This small molecule binds to this protein.
Small molecule (SMILES): CC(=O)N[C@@H]1[C@@H](O)[C@H](O)[C@@H](CO)O[C@H]1O

Sequence of chain 1.B:
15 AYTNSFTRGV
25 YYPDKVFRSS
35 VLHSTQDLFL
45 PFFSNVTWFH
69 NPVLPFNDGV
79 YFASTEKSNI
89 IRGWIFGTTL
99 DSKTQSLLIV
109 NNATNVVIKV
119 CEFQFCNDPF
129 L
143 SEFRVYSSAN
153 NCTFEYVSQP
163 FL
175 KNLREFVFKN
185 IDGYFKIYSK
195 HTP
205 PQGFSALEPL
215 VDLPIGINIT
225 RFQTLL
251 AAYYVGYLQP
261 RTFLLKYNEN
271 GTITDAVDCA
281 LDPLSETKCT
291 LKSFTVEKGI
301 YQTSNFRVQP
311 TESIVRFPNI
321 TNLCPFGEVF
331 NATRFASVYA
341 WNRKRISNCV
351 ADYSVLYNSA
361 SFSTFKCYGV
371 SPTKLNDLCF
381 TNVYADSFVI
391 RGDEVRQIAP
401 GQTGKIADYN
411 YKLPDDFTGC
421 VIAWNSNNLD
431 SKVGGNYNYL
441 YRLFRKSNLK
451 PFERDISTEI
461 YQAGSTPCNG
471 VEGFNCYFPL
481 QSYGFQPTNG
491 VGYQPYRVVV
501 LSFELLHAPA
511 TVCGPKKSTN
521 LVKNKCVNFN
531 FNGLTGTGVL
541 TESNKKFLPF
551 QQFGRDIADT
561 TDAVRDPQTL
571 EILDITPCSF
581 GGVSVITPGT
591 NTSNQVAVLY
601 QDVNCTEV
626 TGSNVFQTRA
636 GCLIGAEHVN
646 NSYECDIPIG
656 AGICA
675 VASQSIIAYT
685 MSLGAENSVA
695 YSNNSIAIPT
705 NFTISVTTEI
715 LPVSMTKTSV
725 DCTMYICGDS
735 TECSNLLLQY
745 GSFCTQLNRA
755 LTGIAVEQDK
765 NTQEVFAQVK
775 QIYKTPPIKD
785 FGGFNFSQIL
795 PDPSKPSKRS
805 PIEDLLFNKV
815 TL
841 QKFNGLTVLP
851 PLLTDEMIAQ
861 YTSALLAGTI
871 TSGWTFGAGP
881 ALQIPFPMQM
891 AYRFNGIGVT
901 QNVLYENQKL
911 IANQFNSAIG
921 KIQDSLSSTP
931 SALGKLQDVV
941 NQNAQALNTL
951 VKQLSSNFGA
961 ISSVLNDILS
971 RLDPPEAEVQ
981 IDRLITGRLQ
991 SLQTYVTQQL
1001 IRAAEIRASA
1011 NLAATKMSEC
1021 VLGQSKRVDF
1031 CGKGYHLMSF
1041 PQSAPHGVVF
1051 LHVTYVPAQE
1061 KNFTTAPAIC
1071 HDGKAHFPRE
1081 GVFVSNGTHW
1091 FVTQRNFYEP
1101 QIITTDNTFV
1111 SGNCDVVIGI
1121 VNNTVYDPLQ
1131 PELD

Binding-site contacts:
Ligand atom C8 contacts residue ASN604 of chain 1.B at 3.6 Å.
Ligand atom C1 contacts residue ASN604 of chain 1.B at 1.4 Å.
Ligand atom N2 contacts residue ASN604 of chain 1.B at 3.3 Å (h-bond).
Ligand atom C6 contacts residue THR606 of chain 1.B at 4.1 Å.
Ligand atom C2 contacts residue ASN604 of chain 1.B at 2.5 Å.
Ligand atom O5 contacts residue THR606 of chain 1.B at 3.8 Å.
Ligand atom O6 contacts residue THR606 of chain 1.B at 3.0 Å (h-bond).
Ligand atom O6 contacts residue ASN604 of chain 1.B at 4.3 Å.
Ligand atom C3 contacts residue ASN604 of chain 1.B at 3.8 Å.
Ligand atom O5 contacts residue ASN604 of chain 1.B at 2.4 Å (h-bond).
Ligand atom C5 contacts residue ASN604 of chain 1.B at 3.7 Å.
Ligand atom C4 contacts residue ASN604 of chain 1.B at 4.0 Å.
Ligand atom C7 contacts residue ASN604 of chain 1.B at 3.8 Å.